This small molecule binds to this protein.
Small molecule (SMILES): [H]/N=C1/CCCN1Cc1[nH]c(=O)[nH]c(=O)c1Cl

Sequence of chain 1.A:
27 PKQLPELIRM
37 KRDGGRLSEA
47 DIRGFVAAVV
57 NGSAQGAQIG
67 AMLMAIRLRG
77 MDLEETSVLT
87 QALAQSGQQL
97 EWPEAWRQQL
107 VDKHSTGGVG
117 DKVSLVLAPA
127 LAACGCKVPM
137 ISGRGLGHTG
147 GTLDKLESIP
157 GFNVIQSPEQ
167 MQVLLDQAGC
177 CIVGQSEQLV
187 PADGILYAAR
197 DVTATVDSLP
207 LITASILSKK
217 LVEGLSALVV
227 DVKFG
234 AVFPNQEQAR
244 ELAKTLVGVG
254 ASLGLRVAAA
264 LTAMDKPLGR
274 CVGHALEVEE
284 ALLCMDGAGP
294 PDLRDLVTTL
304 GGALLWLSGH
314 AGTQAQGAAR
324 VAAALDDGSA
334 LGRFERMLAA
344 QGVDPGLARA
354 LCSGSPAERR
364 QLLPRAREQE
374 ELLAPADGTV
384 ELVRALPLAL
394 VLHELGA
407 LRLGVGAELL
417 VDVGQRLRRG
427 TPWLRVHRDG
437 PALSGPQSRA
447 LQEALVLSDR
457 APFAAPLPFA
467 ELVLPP

Binding-site contacts:
Ligand atom N14 contacts residue ILE212 of chain 1.A at 3.9 Å.
Ligand atom C9 contacts residue SER111 of chain 1.A at 3.6 Å.
Ligand atom C3 contacts residue SER111 of chain 1.A at 4.0 Å.
Ligand atom N10 contacts residue GLY113 of chain 1.A at 3.8 Å.
Ligand atom C4 contacts residue THR112 of chain 1.A at 3.4 Å.
Ligand atom C7 contacts residue THR145 of chain 1.A at 3.4 Å.
Ligand atom C12 contacts residue ILE212 of chain 1.A at 3.7 Å (hydrophobic).
Ligand atom C6 contacts residue TYR193 of chain 1.A at 3.5 Å (hydrophobic).
Ligand atom C12 contacts residue HIS110 of chain 1.A at 3.7 Å.
Ligand atom C12 contacts residue LYS215 of chain 1.A at 3.6 Å.
Ligand atom C12 contacts residue SER211 of chain 1.A at 3.6 Å.
Ligand atom O13 contacts residue TYR193 of chain 1.A at 3.5 Å.
Ligand atom C7 contacts residue ARG140 of chain 1.A at 3.5 Å.
Ligand atom O16 contacts residue ILE208 of chain 1.A at 3.6 Å.
Ligand atom N14 contacts residue SER211 of chain 1.A at 2.7 Å (h-bond).
Ligand atom O16 contacts residue LEU142 of chain 1.A at 3.7 Å.
Ligand atom O13 contacts residue LYS215 of chain 1.A at 2.6 Å (salt-bridge).
Ligand atom C4 contacts residue SER111 of chain 1.A at 3.1 Å.
Ligand atom C12 contacts residue TYR193 of chain 1.A at 3.5 Å (hydrophobic).
Ligand atom C6 contacts residue THR145 of chain 1.A at 3.9 Å.
Ligand atom N14 contacts residue TYR193 of chain 1.A at 3.6 Å.
Ligand atom O16 contacts residue SER211 of chain 1.A at 3.5 Å (h-bond).
Ligand atom O13 contacts residue SER211 of chain 1.A at 3.6 Å (h-bond).
Ligand atom N14 contacts residue LYS215 of chain 1.A at 3.9 Å.
Ligand atom C8 contacts residue GLY146 of chain 1.A at 3.4 Å.
Ligand atom C6 contacts residue LEU142 of chain 1.A at 3.6 Å (hydrophobic).
Ligand atom N11 contacts residue ILE212 of chain 1.A at 3.9 Å.
Ligand atom C7 contacts residue GLY146 of chain 1.A at 3.8 Å.
Ligand atom CL1 contacts residue LEU142 of chain 1.A at 3.7 Å.
Ligand atom N11 contacts residue HIS110 of chain 1.A at 3.2 Å (h-bond).
Ligand atom C7 contacts residue TYR193 of chain 1.A at 3.6 Å (hydrophobic).
Ligand atom C7 contacts residue LEU142 of chain 1.A at 3.9 Å (hydrophobic).
Ligand atom C15 contacts residue SER211 of chain 1.A at 3.6 Å.
Ligand atom O13 contacts residue HIS110 of chain 1.A at 3.4 Å (h-bond).
Ligand atom O16 contacts residue ARG196 of chain 1.A at 3.0 Å (salt-bridge).
Ligand atom C2 contacts residue LEU142 of chain 1.A at 3.7 Å (hydrophobic).
Ligand atom C15 contacts residue LEU142 of chain 1.A at 3.7 Å (hydrophobic).
Ligand atom CL1 contacts residue ILE208 of chain 1.A at 3.8 Å.
Ligand atom N10 contacts residue SER111 of chain 1.A at 2.6 Å (h-bond).
Ligand atom N5 contacts residue SER111 of chain 1.A at 3.8 Å.